Sequence of chain 1.A:
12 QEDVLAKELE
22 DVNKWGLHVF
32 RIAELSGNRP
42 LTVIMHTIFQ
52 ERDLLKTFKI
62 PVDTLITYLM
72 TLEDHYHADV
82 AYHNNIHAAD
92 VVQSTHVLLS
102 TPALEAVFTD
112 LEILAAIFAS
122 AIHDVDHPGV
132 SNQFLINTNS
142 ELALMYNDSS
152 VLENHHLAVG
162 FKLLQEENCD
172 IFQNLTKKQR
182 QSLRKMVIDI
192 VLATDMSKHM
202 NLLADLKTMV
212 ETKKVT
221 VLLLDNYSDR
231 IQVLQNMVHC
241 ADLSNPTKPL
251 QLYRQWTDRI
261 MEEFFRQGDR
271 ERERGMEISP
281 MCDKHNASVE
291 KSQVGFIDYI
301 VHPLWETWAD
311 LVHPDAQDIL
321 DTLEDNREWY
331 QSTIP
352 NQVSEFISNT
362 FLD

Binding-site contacts:
Ligand atom C17 contacts residue PHE296 of chain 1.A at 3.6 Å (hydrophobic).
Ligand atom C14 contacts residue GLN293 of chain 1.A at 3.3 Å.
Ligand atom N1 contacts residue PHE296 of chain 1.A at 3.6 Å.
Ligand atom O contacts residue HIS84 of chain 1.A at 3.6 Å.
Ligand atom C3 contacts residue PHE296 of chain 1.A at 3.5 Å (hydrophobic).
Ligand atom C contacts residue TRP256 of chain 1.A at 3.9 Å (hydrophobic).
Ligand atom C15 contacts residue GLN293 of chain 1.A at 3.8 Å.
Ligand atom C2 contacts residue PHE296 of chain 1.A at 3.4 Å (hydrophobic).
Ligand atom C16 contacts residue MET281 of chain 1.A at 3.9 Å (hydrophobic).
Ligand atom C contacts residue THR257 of chain 1.A at 3.3 Å.
Ligand atom C15 contacts residue MET281 of chain 1.A at 4.0 Å (hydrophobic).
Ligand atom N4 contacts residue PHE264 of chain 1.A at 3.6 Å.
Ligand atom C6 contacts residue MET197 of chain 1.A at 3.9 Å (hydrophobic).
Ligand atom C9 contacts residue THR361 of chain 1.A at 4.0 Å.
Ligand atom N contacts residue PHE296 of chain 1.A at 3.3 Å.
Ligand atom C13 contacts residue GLN293 of chain 1.A at 3.8 Å.
Ligand atom C12 contacts residue PHE264 of chain 1.A at 4.1 Å (hydrophobic).
Ligand atom N4 contacts residue SER132 of chain 1.A at 3.9 Å.
Ligand atom C17 contacts residue PHE357 of chain 1.A at 3.6 Å (hydrophobic).
Ligand atom C1 contacts residue ASN245 of chain 1.A at 3.3 Å.
Ligand atom C contacts residue TYR253 of chain 1.A at 3.9 Å (hydrophobic).
Ligand atom C18 contacts residue PHE296 of chain 1.A at 3.3 Å (hydrophobic).
Ligand atom C4 contacts residue PHE296 of chain 1.A at 3.6 Å (hydrophobic).
Ligand atom C13 contacts residue PHE296 of chain 1.A at 3.9 Å (hydrophobic).
Ligand atom C7 contacts residue MET197 of chain 1.A at 4.0 Å (hydrophobic).
Ligand atom N2 contacts residue PHE296 of chain 1.A at 3.6 Å.
Ligand atom N contacts residue GLN293 of chain 1.A at 3.3 Å (h-bond).
Ligand atom C6 contacts residue HIS84 of chain 1.A at 3.9 Å.
Ligand atom CL contacts residue ILE358 of chain 1.A at 3.8 Å.
Ligand atom C9 contacts residue PHE357 of chain 1.A at 4.0 Å (hydrophobic).
Ligand atom C7 contacts residue HIS84 of chain 1.A at 3.6 Å.
Ligand atom N contacts residue ILE260 of chain 1.A at 3.9 Å.
Ligand atom C16 contacts residue SER292 of chain 1.A at 3.9 Å.
Ligand atom CL contacts residue PHE296 of chain 1.A at 3.6 Å.
Ligand atom C contacts residue ILE260 of chain 1.A at 3.9 Å (hydrophobic).
Ligand atom C contacts residue GLN293 of chain 1.A at 3.8 Å.
Ligand atom C18 contacts residue PHE357 of chain 1.A at 3.8 Å (hydrophobic).
Ligand atom CL contacts residue PHE357 of chain 1.A at 3.4 Å.
Ligand atom C3 contacts residue GLN293 of chain 1.A at 4.0 Å.
Ligand atom C1 contacts residue PHE296 of chain 1.A at 4.0 Å (hydrophobic).

The protein below binds the small molecule below.
Small molecule (SMILES): CCc1nc(Nc2ccc(CC(N)=O)cc2)nc(-c2cccc(Cl)c2)n1